A small-molecule ligand and the protein it binds are described below.
Small molecule (SMILES): Cc1cc(CCCCCOc2ccc(C3=NCCO3)cc2)on1

Binding-site contacts:
Ligand atom C4B contacts residue PHE186 of chain 52.A at 3.6 Å (hydrophobic).
Ligand atom C4C contacts residue VAL188 of chain 52.A at 3.7 Å (hydrophobic).
Ligand atom C1C contacts residue TYR128 of chain 52.A at 3.9 Å (hydrophobic).
Ligand atom O1B contacts residue ILE104 of chain 52.A at 3.9 Å.
Ligand atom C5A contacts residue ALA150 of chain 52.A at 4.0 Å (hydrophobic).
Ligand atom C2B contacts residue VAL188 of chain 52.A at 3.5 Å (hydrophobic).
Ligand atom O1A contacts residue PHE186 of chain 52.A at 3.0 Å.
Ligand atom C5C contacts residue VAL188 of chain 52.A at 4.1 Å (hydrophobic).
Ligand atom C5B contacts residue PHE186 of chain 52.A at 3.9 Å (hydrophobic).
Ligand atom C2A contacts residue PHE186 of chain 52.A at 3.3 Å (hydrophobic).
Ligand atom N3A contacts residue PHE186 of chain 52.A at 4.0 Å.
Ligand atom C5A contacts residue VAL176 of chain 52.A at 3.6 Å (hydrophobic).
Ligand atom C6B contacts residue TYR128 of chain 52.A at 3.3 Å (hydrophobic).
Ligand atom C5C contacts residue VAL191 of chain 52.A at 3.8 Å (hydrophobic).
Ligand atom C2C contacts residue TYR197 of chain 52.A at 3.7 Å (hydrophobic).
Ligand atom C5A contacts residue PHE186 of chain 52.A at 3.5 Å (hydrophobic).
Ligand atom C4A contacts residue PRO174 of chain 52.A at 3.1 Å (hydrophobic).
Ligand atom C4C contacts residue VAL191 of chain 52.A at 3.0 Å (hydrophobic).
Ligand atom C4B contacts residue TYR152 of chain 52.A at 3.8 Å (hydrophobic).
Ligand atom C1B contacts residue ILE104 of chain 52.A at 4.0 Å (hydrophobic).
Ligand atom C2A contacts residue TYR152 of chain 52.A at 3.6 Å (hydrophobic).
Ligand atom C1C contacts residue LEU106 of chain 52.A at 4.0 Å (hydrophobic).
Ligand atom C3B contacts residue TYR152 of chain 52.A at 3.7 Å (hydrophobic).
Ligand atom C6B contacts residue ILE104 of chain 52.A at 3.6 Å (hydrophobic).
Ligand atom C5 contacts residue MET221 of chain 52.A at 3.6 Å (hydrophobic).
Ligand atom C4 contacts residue LEU106 of chain 52.A at 3.5 Å (hydrophobic).
Ligand atom N3A contacts residue PRO174 of chain 52.A at 3.7 Å.
Ligand atom O1B contacts residue TYR128 of chain 52.A at 3.4 Å (h-bond).
Ligand atom C1B contacts residue TYR128 of chain 52.A at 3.6 Å (hydrophobic).
Ligand atom C1B contacts residue VAL188 of chain 52.A at 3.8 Å (hydrophobic).
Ligand atom C2C contacts residue MET221 of chain 52.A at 4.0 Å (hydrophobic).
Ligand atom C5B contacts residue MET224 of chain 52.A at 3.8 Å (hydrophobic).
Ligand atom N3A contacts residue TYR152 of chain 52.A at 3.5 Å.
Ligand atom C1C contacts residue MET221 of chain 52.A at 4.0 Å (hydrophobic).
Ligand atom C5B contacts residue TYR128 of chain 52.A at 4.0 Å (hydrophobic).
Ligand atom N3A contacts residue ALA24 of chain 52.C at 3.8 Å.
Ligand atom C3B contacts residue VAL188 of chain 52.A at 3.8 Å (hydrophobic).
Ligand atom N2 contacts residue MET221 of chain 52.A at 3.3 Å (h-bond).
Ligand atom C3C contacts residue TYR128 of chain 52.A at 3.4 Å (hydrophobic).
Ligand atom O1 contacts residue MET221 of chain 52.A at 2.5 Å (h-bond).

Sequence of chain 52.A:
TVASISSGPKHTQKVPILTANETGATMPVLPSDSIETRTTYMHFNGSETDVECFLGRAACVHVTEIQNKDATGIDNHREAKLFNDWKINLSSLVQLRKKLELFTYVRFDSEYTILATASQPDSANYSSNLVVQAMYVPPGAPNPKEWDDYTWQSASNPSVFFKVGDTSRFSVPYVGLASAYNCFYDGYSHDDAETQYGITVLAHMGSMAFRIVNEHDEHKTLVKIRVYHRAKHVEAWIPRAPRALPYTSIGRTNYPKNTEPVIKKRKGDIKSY

Sequence of chain 52.C:
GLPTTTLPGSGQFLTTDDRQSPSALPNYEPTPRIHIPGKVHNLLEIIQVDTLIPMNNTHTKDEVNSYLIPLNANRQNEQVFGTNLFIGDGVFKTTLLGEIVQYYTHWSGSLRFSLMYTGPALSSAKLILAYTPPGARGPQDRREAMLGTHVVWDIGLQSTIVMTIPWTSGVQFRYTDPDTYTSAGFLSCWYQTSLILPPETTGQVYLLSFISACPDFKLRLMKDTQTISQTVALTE